A protein and the small-molecule ligand that binds it are described below.
Small molecule (SMILES): O=C(O)Cc1cccc(O)c1

Sequence of chain 1.F:
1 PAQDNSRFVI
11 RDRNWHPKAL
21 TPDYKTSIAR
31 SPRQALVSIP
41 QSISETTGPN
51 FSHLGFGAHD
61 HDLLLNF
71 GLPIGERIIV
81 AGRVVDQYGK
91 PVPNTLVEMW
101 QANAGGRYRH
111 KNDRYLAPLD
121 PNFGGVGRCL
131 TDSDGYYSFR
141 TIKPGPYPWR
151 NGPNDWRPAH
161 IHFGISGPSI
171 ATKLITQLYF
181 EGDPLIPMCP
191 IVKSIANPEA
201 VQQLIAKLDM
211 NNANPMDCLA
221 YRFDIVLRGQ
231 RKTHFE

Binding-site contacts:
Ligand atom O3 contacts residue PRO15 of chain 1.E at 4.0 Å.
Ligand atom C4 contacts residue GLY14 of chain 1.E at 3.5 Å.
Ligand atom O3 contacts residue TYR147 of chain 1.F at 2.8 Å (h-bond).
Ligand atom O3 contacts residue HIS162 of chain 1.F at 2.9 Å (h-bond).
Ligand atom C8 contacts residue TRP149 of chain 1.F at 3.6 Å (hydrophobic).
Ligand atom O1 contacts residue TRP149 of chain 1.F at 3.8 Å.
Ligand atom C1 contacts residue TYR147 of chain 1.F at 4.0 Å (hydrophobic).
Ligand atom C8 contacts residue PRO15 of chain 1.E at 3.6 Å (hydrophobic).
Ligand atom C3 contacts residue TYR147 of chain 1.F at 3.0 Å (hydrophobic).
Ligand atom O3 contacts residue TYR108 of chain 1.F at 3.1 Å (h-bond).
Ligand atom O2 contacts residue PRO15 of chain 1.E at 3.6 Å.
Ligand atom O3 contacts residue TYR16 of chain 1.E at 4.0 Å.
Ligand atom C4 contacts residue GLN177 of chain 1.F at 4.1 Å.
Ligand atom C5 contacts residue ILE191 of chain 1.F at 3.5 Å (hydrophobic).
Ligand atom C4 contacts residue PRO15 of chain 1.E at 3.8 Å (hydrophobic).
Ligand atom C4 contacts residue TYR147 of chain 1.F at 3.9 Å (hydrophobic).
Ligand atom C2 contacts residue PRO15 of chain 1.E at 3.4 Å (hydrophobic).
Ligand atom C5 contacts residue THR12 of chain 1.E at 3.9 Å.
Ligand atom C5 contacts residue PRO15 of chain 1.E at 4.0 Å (hydrophobic).
Ligand atom C5 contacts residue ARG157 of chain 1.F at 3.5 Å.
Ligand atom C4 contacts residue ARG157 of chain 1.F at 3.6 Å.
Ligand atom C7 contacts residue TRP149 of chain 1.F at 3.3 Å (hydrophobic).
Ligand atom C3 contacts residue HIS162 of chain 1.F at 3.8 Å.
Ligand atom C4 contacts residue HIS162 of chain 1.F at 3.4 Å.
Ligand atom C5 contacts residue GLY14 of chain 1.E at 3.8 Å.
Ligand atom C6 contacts residue PRO15 of chain 1.E at 3.9 Å (hydrophobic).
Ligand atom C2 contacts residue FE1 of chain 1.S at 3.6 Å.
Ligand atom O1 contacts residue PRO15 of chain 1.E at 3.6 Å.
Ligand atom C3 contacts residue PRO15 of chain 1.E at 3.5 Å (hydrophobic).
Ligand atom O2 contacts residue TRP149 of chain 1.F at 3.6 Å.
Ligand atom C6 contacts residue ILE191 of chain 1.F at 3.4 Å (hydrophobic).
Ligand atom C6 contacts residue ARG157 of chain 1.F at 4.0 Å.
Ligand atom C1 contacts residue PRO15 of chain 1.E at 3.7 Å (hydrophobic).
Ligand atom O3 contacts residue HIS160 of chain 1.F at 3.9 Å.
Ligand atom C3 contacts residue GLY14 of chain 1.E at 4.1 Å.
Ligand atom O3 contacts residue FE1 of chain 1.S at 2.0 Å.
Ligand atom C2 contacts residue TYR147 of chain 1.F at 3.0 Å (hydrophobic).
Ligand atom C3 contacts residue FE1 of chain 1.S at 2.8 Å.
Ligand atom C4 contacts residue FE1 of chain 1.S at 3.5 Å.
Ligand atom C7 contacts residue TYR147 of chain 1.F at 4.2 Å (hydrophobic).

Sequence of chain 1.E:
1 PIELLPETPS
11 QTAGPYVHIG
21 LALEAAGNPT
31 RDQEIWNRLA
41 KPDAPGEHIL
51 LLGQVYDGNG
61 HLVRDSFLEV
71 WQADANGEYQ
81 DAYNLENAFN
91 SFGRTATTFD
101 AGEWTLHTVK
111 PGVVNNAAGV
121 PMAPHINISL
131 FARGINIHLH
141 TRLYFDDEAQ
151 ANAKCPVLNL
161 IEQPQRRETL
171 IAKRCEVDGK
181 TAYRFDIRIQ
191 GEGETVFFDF